Binding-site contacts:
Ligand atom C6 contacts residue ALA33 of chain 1.C at 3.6 Å (hydrophobic).
Ligand atom C5 contacts residue ALA33 of chain 1.C at 4.5 Å (hydrophobic).
Ligand atom C2 contacts residue ASN32 of chain 1.C at 2.5 Å.
Ligand atom O7 contacts residue ASN32 of chain 1.C at 3.3 Å (h-bond).
Ligand atom C3 contacts residue ASN32 of chain 1.C at 3.8 Å.
Ligand atom O7 contacts residue TRP24 of chain 1.D at 4.2 Å.
Ligand atom C4 contacts residue ASN32 of chain 1.C at 4.2 Å.
Ligand atom C8 contacts residue ASN32 of chain 1.C at 3.9 Å.
Ligand atom O6 contacts residue ALA33 of chain 1.C at 3.3 Å (h-bond).
Ligand atom C5 contacts residue ASN32 of chain 1.C at 3.6 Å.
Ligand atom N2 contacts residue ASN32 of chain 1.C at 3.0 Å (h-bond).
Ligand atom O5 contacts residue LEU323 of chain 1.C at 3.6 Å.
Ligand atom C5 contacts residue LEU323 of chain 1.C at 4.1 Å (hydrophobic).
Ligand atom O6 contacts residue THR34 of chain 1.C at 4.3 Å.
Ligand atom C6 contacts residue ASN32 of chain 1.C at 4.2 Å.
Ligand atom C1 contacts residue ASN32 of chain 1.C at 1.5 Å.
Ligand atom C6 contacts residue THR34 of chain 1.C at 4.0 Å.
Ligand atom O5 contacts residue ALA33 of chain 1.C at 4.2 Å.
Ligand atom C7 contacts residue ASN32 of chain 1.C at 3.1 Å.
Ligand atom O5 contacts residue ASN32 of chain 1.C at 2.2 Å (h-bond).
Ligand atom C6 contacts residue LEU323 of chain 1.C at 3.7 Å (hydrophobic).

The protein below binds the small molecule below.
Small molecule (SMILES): CC(=O)N[C@H]1[C@H](O[C@H]2[C@H](O)[C@@H](NC(C)=O)CO[C@@H]2CO)O[C@H](CO)[C@@H](O)[C@@H]1O

Sequence of chain 1.C:
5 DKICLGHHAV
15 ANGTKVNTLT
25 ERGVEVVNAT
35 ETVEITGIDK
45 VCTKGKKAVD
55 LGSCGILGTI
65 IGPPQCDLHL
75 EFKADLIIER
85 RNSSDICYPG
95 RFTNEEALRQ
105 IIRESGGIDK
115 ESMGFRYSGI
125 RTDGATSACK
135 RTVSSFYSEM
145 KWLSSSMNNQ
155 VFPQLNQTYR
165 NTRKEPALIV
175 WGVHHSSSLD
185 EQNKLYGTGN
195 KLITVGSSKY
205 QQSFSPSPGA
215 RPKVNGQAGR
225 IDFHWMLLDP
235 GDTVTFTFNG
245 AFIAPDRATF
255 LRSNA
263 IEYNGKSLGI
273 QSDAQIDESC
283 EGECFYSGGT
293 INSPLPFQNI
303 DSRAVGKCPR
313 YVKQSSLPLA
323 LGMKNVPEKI

Sequence of chain 1.D:
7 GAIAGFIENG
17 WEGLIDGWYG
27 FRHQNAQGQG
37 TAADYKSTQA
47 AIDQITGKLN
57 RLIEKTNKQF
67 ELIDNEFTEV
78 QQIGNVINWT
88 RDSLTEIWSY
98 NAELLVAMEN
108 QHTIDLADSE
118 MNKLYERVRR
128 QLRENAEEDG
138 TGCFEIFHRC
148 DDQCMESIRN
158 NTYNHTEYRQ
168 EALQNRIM